Binding-site contacts:
Ligand atom C7 contacts residue ASN334 of chain 1.E at 4.3 Å.
Ligand atom C4 contacts residue ASN334 of chain 1.E at 4.0 Å.
Ligand atom C3 contacts residue ASN334 of chain 1.E at 3.8 Å.
Ligand atom C1 contacts residue ASN334 of chain 1.E at 1.4 Å.
Ligand atom C5 contacts residue ASN334 of chain 1.E at 3.4 Å.
Ligand atom C2 contacts residue ASN334 of chain 1.E at 2.5 Å.
Ligand atom C6 contacts residue ASN334 of chain 1.E at 4.3 Å.
Ligand atom O5 contacts residue ASN334 of chain 1.E at 2.0 Å (h-bond).
Ligand atom O6 contacts residue ASN334 of chain 1.E at 3.9 Å.
Ligand atom N2 contacts residue ASN334 of chain 1.E at 3.2 Å (h-bond).

A protein and the small-molecule ligand that binds it are described below.
Small molecule (SMILES): CC(=O)N[C@@H]1[C@@H](O)[C@H](O)[C@@H](CO)O[C@H]1O

Sequence of chain 1.E:
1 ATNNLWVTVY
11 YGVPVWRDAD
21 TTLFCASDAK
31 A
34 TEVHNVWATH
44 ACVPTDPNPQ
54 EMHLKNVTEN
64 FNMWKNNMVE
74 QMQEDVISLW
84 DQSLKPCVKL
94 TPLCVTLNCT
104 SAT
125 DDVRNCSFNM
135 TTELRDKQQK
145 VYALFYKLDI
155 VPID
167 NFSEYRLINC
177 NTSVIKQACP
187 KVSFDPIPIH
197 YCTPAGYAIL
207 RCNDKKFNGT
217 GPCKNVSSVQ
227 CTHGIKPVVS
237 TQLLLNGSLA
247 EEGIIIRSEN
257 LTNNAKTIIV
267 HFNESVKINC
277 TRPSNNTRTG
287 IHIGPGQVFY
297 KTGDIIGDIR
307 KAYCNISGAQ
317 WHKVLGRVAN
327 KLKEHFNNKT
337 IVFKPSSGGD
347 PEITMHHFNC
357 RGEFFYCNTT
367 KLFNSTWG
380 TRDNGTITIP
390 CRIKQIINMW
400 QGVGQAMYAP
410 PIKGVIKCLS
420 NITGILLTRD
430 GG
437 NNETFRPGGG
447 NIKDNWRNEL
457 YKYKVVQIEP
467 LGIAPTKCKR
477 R